Binding-site contacts:
Ligand atom N4 contacts residue GLN264 of chain 1.A at 3.1 Å.
Ligand atom O3' contacts residue GLN261 of chain 1.A at 3.3 Å.
Ligand atom C5' contacts residue PRO210 of chain 1.A at 3.3 Å (hydrophobic).
Ligand atom N3 contacts residue SER265 of chain 1.A at 3.1 Å (h-bond).
Ligand atom O4' contacts residue LYS511 of chain 1.A at 3.3 Å.
Ligand atom C2 contacts residue TYR432 of chain 1.A at 3.3 Å (hydrophobic).
Ligand atom OP2 contacts residue SER464 of chain 1.A at 2.7 Å (h-bond).
Ligand atom C2 contacts residue PRO635 of chain 1.A at 3.3 Å (hydrophobic).
Ligand atom OP1 contacts residue HIS809 of chain 1.A at 3.0 Å (h-bond).
Ligand atom O4' contacts residue PRO810 of chain 1.A at 3.3 Å.
Ligand atom O4' contacts residue GLN262 of chain 1.A at 3.4 Å.
Ligand atom N1 contacts residue TYR432 of chain 1.A at 3.2 Å.
Ligand atom O5' contacts residue ARG239 of chain 1.A at 3.3 Å.
Ligand atom C8 contacts residue ARG239 of chain 1.A at 3.4 Å.
Ligand atom OP1 contacts residue ARG239 of chain 1.A at 3.2 Å.
Ligand atom O5' contacts residue SER495 of chain 1.A at 3.3 Å (h-bond).
Ligand atom OP1 contacts residue SER495 of chain 1.A at 2.7 Å (h-bond).
Ligand atom N4 contacts residue SER265 of chain 1.A at 3.1 Å (h-bond).
Ligand atom OP2 contacts residue HIS463 of chain 1.A at 2.8 Å (h-bond).
Ligand atom N2 contacts residue PRO810 of chain 1.A at 3.1 Å (h-bond).
Ligand atom OP2 contacts residue ARG212 of chain 1.A at 2.9 Å (salt-bridge).
Ligand atom N6 contacts residue ASP680 of chain 1.A at 3.1 Å (salt-bridge).
Ligand atom OP1 contacts residue ARG212 of chain 1.A at 2.9 Å (salt-bridge).
Ligand atom OP2 contacts residue TYR432 of chain 1.A at 2.7 Å (h-bond).
Ligand atom OP1 contacts residue THR489 of chain 1.A at 2.8 Å (h-bond).
Ligand atom OP1 contacts residue THR834 of chain 1.A at 3.0 Å (h-bond).
Ligand atom OP1 contacts residue SER464 of chain 1.A at 2.9 Å (h-bond).
Ligand atom OP1 contacts residue GLN736 of chain 1.A at 3.1 Å (h-bond).
Ligand atom OP1 contacts residue LYS511 of chain 1.A at 2.6 Å (salt-bridge).
Ligand atom C2 contacts residue ILE636 of chain 1.A at 3.4 Å (hydrophobic).
Ligand atom N4 contacts residue THR513 of chain 1.A at 2.8 Å (h-bond).
Ligand atom OP1 contacts residue SER833 of chain 1.A at 2.5 Å (h-bond).
Ligand atom N2 contacts residue ASP680 of chain 1.A at 2.8 Å (salt-bridge).
Ligand atom O3' contacts residue GLN237 of chain 1.A at 3.2 Å (h-bond).
Ligand atom N1 contacts residue LYS511 of chain 1.A at 3.2 Å (salt-bridge).
Ligand atom OP2 contacts residue GLN261 of chain 1.A at 3.3 Å (h-bond).
Ligand atom OP1 contacts residue ARG239 of chain 1.A at 2.9 Å (salt-bridge).
Ligand atom OP1 contacts residue THR255 of chain 1.A at 2.8 Å (h-bond).
Ligand atom C5 contacts residue THR513 of chain 1.A at 3.3 Å.
Ligand atom C1' contacts residue LYS511 of chain 1.A at 3.2 Å.

Sequence of chain 1.A:
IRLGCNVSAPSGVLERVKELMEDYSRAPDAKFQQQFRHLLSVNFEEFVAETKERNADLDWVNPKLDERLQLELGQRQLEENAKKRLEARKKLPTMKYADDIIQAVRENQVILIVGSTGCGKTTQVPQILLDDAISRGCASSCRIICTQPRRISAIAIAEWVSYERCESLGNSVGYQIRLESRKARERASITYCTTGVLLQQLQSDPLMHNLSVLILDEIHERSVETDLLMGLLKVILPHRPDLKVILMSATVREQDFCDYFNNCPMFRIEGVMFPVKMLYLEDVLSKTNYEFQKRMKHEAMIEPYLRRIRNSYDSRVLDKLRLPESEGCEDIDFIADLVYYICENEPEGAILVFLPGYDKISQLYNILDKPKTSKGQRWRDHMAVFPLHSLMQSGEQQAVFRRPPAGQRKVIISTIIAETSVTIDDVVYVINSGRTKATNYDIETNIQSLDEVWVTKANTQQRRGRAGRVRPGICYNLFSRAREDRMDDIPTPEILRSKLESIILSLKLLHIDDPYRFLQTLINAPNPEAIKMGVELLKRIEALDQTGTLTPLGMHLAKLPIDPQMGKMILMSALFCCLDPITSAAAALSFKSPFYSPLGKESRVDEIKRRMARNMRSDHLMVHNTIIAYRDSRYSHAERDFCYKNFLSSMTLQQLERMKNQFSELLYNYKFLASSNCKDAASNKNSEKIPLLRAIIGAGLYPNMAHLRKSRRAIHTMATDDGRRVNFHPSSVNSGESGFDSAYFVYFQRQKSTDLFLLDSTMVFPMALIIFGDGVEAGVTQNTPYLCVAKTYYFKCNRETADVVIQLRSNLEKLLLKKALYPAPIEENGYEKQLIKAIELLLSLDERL

A small-molecule ligand and the protein it binds are described below.
Small molecule (SMILES): Cc1cn([C@H]2C[C@H](O[P](=O)(O)OC[C@H]3O[C@@H](n4cnc5c(=O)nc(N)[nH]c54)C[C@@H]3O[P](=O)(O)OC[C@H]3O[C@@H](n4ccc(N)nc4=O)C[C@@H]3O)[C@@H](CO[P](=O)(O)O[C@H]3C[C@H](n4ccc(N)nc4=O)O[C@@H]3CO[P](=O)(O)O[C@H]3C[C@H](n4cnc5c(N)ncnc54)O[C@@H]3CO[P](=O)(O)O[C@H]3C[C@H](n4ccc(N)nc4=O)O[C@@H]3CO[P](=O)(O)O[C@H]3C[C@H](n4cnc5c(=O)nc(N)[nH]c54)O[C@@H]3CO[P](=O)(O)O[C@H]3C[C@H](n4cnc5c(N)ncnc54)O[C@@H]3CO[P](=O)(O)O[C@H]3C[C@H](n4cnc5c(=O)nc(N)[nH]c54)O[C@@H]3COP(=O)=O)O2)c(=O)[nH]c1=O